Binding-site contacts:
Ligand atom C35 contacts residue PHE66 of chain 4.A at 4.3 Å (hydrophobic).
Ligand atom C36 contacts residue ILE79 of chain 4.A at 3.8 Å (hydrophobic).
Ligand atom C37 contacts residue ILE79 of chain 4.A at 4.2 Å (hydrophobic).
Ligand atom C05 contacts residue PHE66 of chain 4.A at 4.4 Å (hydrophobic).
Ligand atom C32 contacts residue ILE79 of chain 4.A at 4.5 Å (hydrophobic).
Ligand atom C29 contacts residue PHE66 of chain 4.A at 4.0 Å (hydrophobic).
Ligand atom C35 contacts residue ILE79 of chain 4.A at 4.0 Å (hydrophobic).
Ligand atom C27 contacts residue PHE66 of chain 4.A at 3.8 Å (hydrophobic).
Ligand atom C35 contacts residue ARG83 of chain 4.A at 4.3 Å.
Ligand atom C34 contacts residue LEU36 of chain 4.A at 4.0 Å (hydrophobic).
Ligand atom C36 contacts residue ARG83 of chain 4.A at 4.0 Å.
Ligand atom C28 contacts residue PHE66 of chain 4.A at 3.8 Å (hydrophobic).
Ligand atom C06 contacts residue MET32 of chain 4.A at 3.9 Å (hydrophobic).
Ligand atom O06 contacts residue ARG83 of chain 4.A at 4.3 Å.
Ligand atom C33 contacts residue ILE79 of chain 4.A at 3.7 Å (hydrophobic).
Ligand atom C26 contacts residue PHE66 of chain 4.A at 3.7 Å (hydrophobic).
Ligand atom O06 contacts residue ILE79 of chain 4.A at 3.8 Å.
Ligand atom C27 contacts residue MET67 of chain 4.A at 4.4 Å (hydrophobic).
Ligand atom C06 contacts residue PHE66 of chain 4.A at 4.0 Å (hydrophobic).
Ligand atom C36 contacts residue GLU81 of chain 4.A at 4.4 Å.
Ligand atom O03 contacts residue PHE66 of chain 4.A at 4.2 Å.
Ligand atom C04 contacts residue PHE66 of chain 4.A at 4.1 Å (hydrophobic).
Ligand atom C34 contacts residue PHE66 of chain 4.A at 4.1 Å (hydrophobic).
Ligand atom C35 contacts residue GLU81 of chain 4.A at 3.8 Å.
Ligand atom C04 contacts residue MET32 of chain 4.A at 4.0 Å (hydrophobic).
Ligand atom N04 contacts residue PHE66 of chain 4.A at 4.2 Å.
Ligand atom C35 contacts residue GLY82 of chain 4.A at 4.2 Å.
Ligand atom O03 contacts residue MET32 of chain 4.A at 4.5 Å.
Ligand atom C08 contacts residue MET32 of chain 4.A at 4.2 Å (hydrophobic).
Ligand atom O04 contacts residue MET32 of chain 4.A at 4.3 Å.
Ligand atom O03 contacts residue ASN30 of chain 4.A at 4.3 Å.

The protein below binds the small molecule below.
Small molecule (SMILES): C[C@H](C[C@@H](C[C@H](C[C@@H](C[C@@H](CCN1CCCC1=O)N1CCCC1=O)N1CCCC1=O)N1CCCC1=O)N1CCCC1=O)N1CCCC1=O

Sequence of chain 4.A:
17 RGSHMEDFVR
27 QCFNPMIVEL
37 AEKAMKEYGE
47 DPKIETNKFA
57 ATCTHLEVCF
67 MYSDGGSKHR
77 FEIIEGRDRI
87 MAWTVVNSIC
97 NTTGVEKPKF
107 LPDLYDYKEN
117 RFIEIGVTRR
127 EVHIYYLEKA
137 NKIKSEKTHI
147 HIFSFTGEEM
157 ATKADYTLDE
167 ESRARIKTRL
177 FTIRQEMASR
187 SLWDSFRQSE